The small molecule below binds the protein below.
Small molecule (SMILES): CCc1nc(N)nc(N)c1-c1ccc(Cl)cc1

Sequence of chain 1.B:
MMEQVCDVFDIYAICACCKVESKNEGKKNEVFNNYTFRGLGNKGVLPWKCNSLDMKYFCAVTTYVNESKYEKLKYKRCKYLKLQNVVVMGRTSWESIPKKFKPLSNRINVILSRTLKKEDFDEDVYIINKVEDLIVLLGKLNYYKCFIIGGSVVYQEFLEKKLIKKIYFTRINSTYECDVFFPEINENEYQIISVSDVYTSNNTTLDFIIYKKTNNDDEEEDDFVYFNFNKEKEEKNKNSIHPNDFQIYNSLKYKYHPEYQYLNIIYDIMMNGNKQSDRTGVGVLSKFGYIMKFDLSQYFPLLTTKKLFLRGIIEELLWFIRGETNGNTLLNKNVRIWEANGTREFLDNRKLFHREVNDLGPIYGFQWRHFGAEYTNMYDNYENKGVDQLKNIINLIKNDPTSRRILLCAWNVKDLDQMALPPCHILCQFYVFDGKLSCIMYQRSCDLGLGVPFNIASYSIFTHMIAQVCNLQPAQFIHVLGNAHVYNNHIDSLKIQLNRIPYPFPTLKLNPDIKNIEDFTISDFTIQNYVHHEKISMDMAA

Binding-site contacts:
Ligand atom N1 contacts residue ILE14 of chain 1.B at 3.6 Å.
Ligand atom CL1 contacts residue ILE112 of chain 1.B at 3.5 Å.
Ligand atom C3 contacts residue CYS15 of chain 1.B at 3.8 Å (hydrophobic).
Ligand atom N13 contacts residue CYS15 of chain 1.B at 3.6 Å.
Ligand atom C12 contacts residue PHE58 of chain 1.B at 3.4 Å (hydrophobic).
Ligand atom C3 contacts residue ILE14 of chain 1.B at 3.6 Å (hydrophobic).
Ligand atom N6 contacts residue ASP54 of chain 1.B at 2.8 Å (salt-bridge).
Ligand atom C11 contacts residue ILE164 of chain 1.B at 3.7 Å (hydrophobic).
Ligand atom N13 contacts residue TYR170 of chain 1.B at 3.2 Å (h-bond).
Ligand atom C2 contacts residue CYS15 of chain 1.B at 3.6 Å (hydrophobic).
Ligand atom N1 contacts residue CYS15 of chain 1.B at 3.2 Å.
Ligand atom C5 contacts residue PHE58 of chain 1.B at 3.7 Å (hydrophobic).
Ligand atom N13 contacts residue ILE164 of chain 1.B at 3.7 Å.
Ligand atom C5 contacts residue ASP54 of chain 1.B at 3.6 Å.
Ligand atom C12 contacts residue ILE164 of chain 1.B at 4.0 Å (hydrophobic).
Ligand atom C16 contacts residue ASP54 of chain 1.B at 3.2 Å.
Ligand atom N14 contacts residue CYS15 of chain 1.B at 3.0 Å (h-bond).
Ligand atom N13 contacts residue ILE14 of chain 1.B at 2.8 Å (h-bond).
Ligand atom N14 contacts residue ALA16 of chain 1.B at 3.7 Å.
Ligand atom CL1 contacts residue SER108 of chain 1.B at 3.3 Å.
Ligand atom N14 contacts residue ASP54 of chain 1.B at 2.8 Å (salt-bridge).
Ligand atom N1 contacts residue NDP1 of chain 1.G at 3.9 Å.
Ligand atom C3 contacts residue NDP1 of chain 1.G at 3.5 Å.
Ligand atom C2 contacts residue ALA16 of chain 1.B at 3.8 Å (hydrophobic).
Ligand atom C2 contacts residue ASP54 of chain 1.B at 3.6 Å.
Ligand atom C2 contacts residue PHE58 of chain 1.B at 3.9 Å (hydrophobic).
Ligand atom CL1 contacts residue SER111 of chain 1.B at 3.3 Å.
Ligand atom N14 contacts residue THR185 of chain 1.B at 3.4 Å (h-bond).
Ligand atom N13 contacts residue NDP1 of chain 1.G at 3.4 Å (h-bond).
Ligand atom C8 contacts residue NDP1 of chain 1.G at 3.5 Å.
Ligand atom C16 contacts residue MET55 of chain 1.B at 3.8 Å (hydrophobic).
Ligand atom C15 contacts residue ASP54 of chain 1.B at 3.8 Å.
Ligand atom N1 contacts residue ALA16 of chain 1.B at 3.8 Å.
Ligand atom N1 contacts residue PHE58 of chain 1.B at 3.8 Å.
Ligand atom C4 contacts residue PHE58 of chain 1.B at 3.8 Å (hydrophobic).
Ligand atom C4 contacts residue NDP1 of chain 1.G at 3.9 Å.
Ligand atom C3 contacts residue PHE58 of chain 1.B at 3.8 Å (hydrophobic).
Ligand atom C9 contacts residue NDP1 of chain 1.G at 3.8 Å.
Ligand atom N6 contacts residue PHE58 of chain 1.B at 3.4 Å.
Ligand atom N14 contacts residue ILE14 of chain 1.B at 4.0 Å.